A protein and the small-molecule ligand that binds it are described below.
Small molecule (SMILES): CC(=O)N[C@H]1[C@H](O[C@H]2[C@H](O)[C@@H](NC(C)=O)CO[C@@H]2CO)O[C@H](CO)[C@@H](O[C@@H]2O[C@H](CO[C@H]3O[C@H](CO)[C@@H](O)[C@H](O)[C@@H]3O)[C@@H](O)[C@H](O[C@H]3O[C@H](CO)[C@@H](O)[C@H](O)[C@@H]3O)[C@@H]2O)[C@@H]1O

Sequence of chain 2.B:
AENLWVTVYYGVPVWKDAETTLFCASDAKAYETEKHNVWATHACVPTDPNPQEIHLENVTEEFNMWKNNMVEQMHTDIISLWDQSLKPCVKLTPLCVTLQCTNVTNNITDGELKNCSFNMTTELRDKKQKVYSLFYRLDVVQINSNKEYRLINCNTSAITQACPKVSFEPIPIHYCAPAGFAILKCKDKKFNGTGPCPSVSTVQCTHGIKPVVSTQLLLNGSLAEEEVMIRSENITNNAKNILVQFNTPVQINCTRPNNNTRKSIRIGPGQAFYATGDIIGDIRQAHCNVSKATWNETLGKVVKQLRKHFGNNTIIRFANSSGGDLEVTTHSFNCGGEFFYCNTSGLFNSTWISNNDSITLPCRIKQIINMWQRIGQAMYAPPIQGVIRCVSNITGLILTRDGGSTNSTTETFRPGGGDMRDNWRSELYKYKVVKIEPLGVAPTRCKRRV

Binding-site contacts:
Ligand atom N2 contacts residue ASN355 of chain 2.B at 2.9 Å (h-bond).
Ligand atom C6 contacts residue SER357 of chain 2.B at 4.4 Å.
Ligand atom C1 contacts residue SER357 of chain 2.B at 3.5 Å.
Ligand atom C6 contacts residue NAG2 of chain 2.T at 3.9 Å.
Ligand atom O3 contacts residue NAG2 of chain 2.T at 2.3 Å (h-bond).
Ligand atom C7 contacts residue NAG2 of chain 2.T at 4.3 Å.
Ligand atom C7 contacts residue ASN355 of chain 2.B at 3.0 Å.
Ligand atom C2 contacts residue ASN355 of chain 2.B at 2.4 Å.
Ligand atom C8 contacts residue NAG2 of chain 2.T at 4.2 Å.
Ligand atom C3 contacts residue ASN355 of chain 2.B at 3.8 Å.
Ligand atom C8 contacts residue ASN355 of chain 2.B at 4.3 Å.
Ligand atom O7 contacts residue NAG2 of chain 2.T at 4.0 Å.
Ligand atom C4 contacts residue ASN355 of chain 2.B at 4.2 Å.
Ligand atom C5 contacts residue NAG2 of chain 2.T at 4.0 Å.
Ligand atom C4 contacts residue MAN7 of chain 2.T at 4.2 Å.
Ligand atom C1 contacts residue ASN355 of chain 2.B at 1.4 Å.
Ligand atom O4 contacts residue NAG1 of chain 2.T at 3.7 Å.
Ligand atom N2 contacts residue NAG2 of chain 2.T at 3.6 Å.
Ligand atom C6 contacts residue MAN7 of chain 2.T at 4.1 Å.
Ligand atom O4 contacts residue MAN7 of chain 2.T at 3.1 Å.
Ligand atom C6 contacts residue BMA3 of chain 2.T at 3.6 Å.
Ligand atom O7 contacts residue ASN355 of chain 2.B at 2.8 Å (h-bond).
Ligand atom O5 contacts residue NAG2 of chain 2.T at 3.0 Å (h-bond).
Ligand atom C4 contacts residue NAG2 of chain 2.T at 4.1 Å.
Ligand atom O6 contacts residue BMA3 of chain 2.T at 3.7 Å.
Ligand atom C5 contacts residue MAN7 of chain 2.T at 4.2 Å.
Ligand atom O7 contacts residue NAG1 of chain 2.T at 3.9 Å.
Ligand atom O4 contacts residue NAG2 of chain 2.T at 3.8 Å.
Ligand atom O5 contacts residue SER357 of chain 2.B at 3.6 Å.
Ligand atom C5 contacts residue BMA3 of chain 2.T at 4.2 Å.
Ligand atom C2 contacts residue NAG2 of chain 2.T at 4.3 Å.
Ligand atom O6 contacts residue MAN7 of chain 2.T at 4.1 Å.
Ligand atom C5 contacts residue ASN355 of chain 2.B at 3.7 Å.
Ligand atom C1 contacts residue NAG2 of chain 2.T at 3.9 Å.
Ligand atom C3 contacts residue NAG2 of chain 2.T at 3.2 Å.
Ligand atom O6 contacts residue NAG2 of chain 2.T at 3.7 Å.
Ligand atom O5 contacts residue ASN355 of chain 2.B at 2.4 Å (h-bond).
Ligand atom C5 contacts residue SER357 of chain 2.B at 4.2 Å.
Ligand atom C3 contacts residue NAG1 of chain 2.T at 4.2 Å.
Ligand atom O4 contacts residue BMA3 of chain 2.T at 3.8 Å.